A protein and the small-molecule ligand that binds it are described below.
Small molecule (SMILES): CC(=O)N[C@@H]1[C@@H](O)[C@H](O)[C@@H](CO)O[C@H]1O

Binding-site contacts:
Ligand atom C7 contacts residue ASN25 of chain 1.A at 3.5 Å.
Ligand atom O4 contacts residue VAL49 of chain 1.A at 4.4 Å.
Ligand atom C5 contacts residue ASN25 of chain 1.A at 3.5 Å.
Ligand atom O5 contacts residue GLY21 of chain 1.A at 4.2 Å.
Ligand atom N2 contacts residue ASN25 of chain 1.A at 2.9 Å (h-bond).
Ligand atom C2 contacts residue ASN25 of chain 1.A at 2.3 Å.
Ligand atom C8 contacts residue ASN25 of chain 1.A at 3.4 Å.
Ligand atom C6 contacts residue ASN25 of chain 1.A at 4.4 Å.
Ligand atom C3 contacts residue ASN25 of chain 1.A at 3.7 Å.
Ligand atom C1 contacts residue GLY21 of chain 1.A at 4.4 Å.
Ligand atom O6 contacts residue VAL49 of chain 1.A at 3.3 Å.
Ligand atom C4 contacts residue ASN25 of chain 1.A at 4.0 Å.
Ligand atom C1 contacts residue ASN25 of chain 1.A at 1.5 Å.
Ligand atom O5 contacts residue ASN25 of chain 1.A at 2.2 Å (h-bond).

Sequence of chain 1.A:
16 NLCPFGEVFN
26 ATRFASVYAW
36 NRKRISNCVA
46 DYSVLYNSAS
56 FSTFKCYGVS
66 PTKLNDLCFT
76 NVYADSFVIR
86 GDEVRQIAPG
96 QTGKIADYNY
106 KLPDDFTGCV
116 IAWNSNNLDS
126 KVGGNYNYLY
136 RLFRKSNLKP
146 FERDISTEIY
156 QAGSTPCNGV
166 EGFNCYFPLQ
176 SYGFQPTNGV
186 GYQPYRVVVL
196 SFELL